Sequence of chain 1.A:
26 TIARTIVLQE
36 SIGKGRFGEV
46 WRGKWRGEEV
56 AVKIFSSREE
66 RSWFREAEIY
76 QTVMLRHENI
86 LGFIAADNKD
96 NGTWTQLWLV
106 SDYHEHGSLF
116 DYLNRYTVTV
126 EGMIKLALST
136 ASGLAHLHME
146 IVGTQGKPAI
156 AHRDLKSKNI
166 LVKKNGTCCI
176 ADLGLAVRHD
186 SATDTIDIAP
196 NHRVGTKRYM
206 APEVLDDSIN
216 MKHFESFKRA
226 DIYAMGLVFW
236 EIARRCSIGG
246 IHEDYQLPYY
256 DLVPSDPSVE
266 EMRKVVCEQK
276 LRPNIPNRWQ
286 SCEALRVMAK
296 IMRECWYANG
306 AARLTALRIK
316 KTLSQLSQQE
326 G

A small-molecule ligand and the protein it binds are described below.
Small molecule (SMILES): c1ccc(-c2n[nH]cc2-c2ccnc3ccccc23)nc1

Binding-site contacts:
Ligand atom C30 contacts residue ILE37 of chain 1.A at 3.2 Å (hydrophobic).
Ligand atom C25 contacts residue ASP107 of chain 1.A at 3.8 Å.
Ligand atom N23 contacts residue ALA56 of chain 1.A at 3.7 Å.
Ligand atom C16 contacts residue ALA56 of chain 1.A at 3.6 Å (hydrophobic).
Ligand atom N23 contacts residue TYR108 of chain 1.A at 3.6 Å.
Ligand atom C5 contacts residue LEU166 of chain 1.A at 3.8 Å (hydrophobic).
Ligand atom C24 contacts residue SER106 of chain 1.A at 3.5 Å.
Ligand atom C15 contacts residue SER106 of chain 1.A at 3.3 Å.
Ligand atom N3 contacts residue ASP177 of chain 1.A at 3.4 Å (salt-bridge).
Ligand atom C14 contacts residue LYS58 of chain 1.A at 3.7 Å.
Ligand atom C31 contacts residue HIS109 of chain 1.A at 3.0 Å.
Ligand atom C30 contacts residue HIS109 of chain 1.A at 3.6 Å.
Ligand atom C24 contacts residue LEU166 of chain 1.A at 3.6 Å (hydrophobic).
Ligand atom C16 contacts residue SER106 of chain 1.A at 3.6 Å.
Ligand atom C25 contacts residue LEU86 of chain 1.A at 3.5 Å (hydrophobic).
Ligand atom C22 contacts residue HIS109 of chain 1.A at 3.9 Å.
Ligand atom C15 contacts residue ALA56 of chain 1.A at 3.5 Å (hydrophobic).
Ligand atom C15 contacts residue LYS58 of chain 1.A at 3.6 Å.
Ligand atom N23 contacts residue ASP107 of chain 1.A at 3.4 Å (salt-bridge).
Ligand atom C5 contacts residue ASP177 of chain 1.A at 3.5 Å.
Ligand atom C30 contacts residue GLY112 of chain 1.A at 3.6 Å.
Ligand atom C25 contacts residue SER106 of chain 1.A at 3.5 Å.
Ligand atom C25 contacts residue LEU166 of chain 1.A at 3.3 Å (hydrophobic).
Ligand atom N4 contacts residue ASP177 of chain 1.A at 2.7 Å (salt-bridge).
Ligand atom C24 contacts residue ASP107 of chain 1.A at 2.8 Å.
Ligand atom C21 contacts residue LEU166 of chain 1.A at 3.6 Å (hydrophobic).
Ligand atom C15 contacts residue VAL57 of chain 1.A at 3.7 Å (hydrophobic).
Ligand atom N12 contacts residue LYS58 of chain 1.A at 3.7 Å.
Ligand atom C15 contacts residue LEU104 of chain 1.A at 3.6 Å (hydrophobic).
Ligand atom C28 contacts residue LEU166 of chain 1.A at 3.8 Å (hydrophobic).
Ligand atom C8 contacts residue LEU166 of chain 1.A at 3.6 Å (hydrophobic).
Ligand atom C24 contacts residue LEU86 of chain 1.A at 3.6 Å (hydrophobic).
Ligand atom C14 contacts residue SER106 of chain 1.A at 3.7 Å.
Ligand atom C29 contacts residue ILE37 of chain 1.A at 3.5 Å (hydrophobic).
Ligand atom C24 contacts residue ALA56 of chain 1.A at 3.6 Å (hydrophobic).
Ligand atom C31 contacts residue TYR108 of chain 1.A at 3.8 Å (hydrophobic).
Ligand atom N23 contacts residue HIS109 of chain 1.A at 3.1 Å (h-bond).
Ligand atom C16 contacts residue VAL45 of chain 1.A at 3.8 Å (hydrophobic).
Ligand atom C13 contacts residue LEU104 of chain 1.A at 3.2 Å (hydrophobic).
Ligand atom C14 contacts residue LEU104 of chain 1.A at 3.1 Å (hydrophobic).